The small molecule below binds the protein below.
Small molecule (SMILES): Nc1nc2c(CCNCC3CCCCC3)c3[nH]c(NCCc4ccccc4)nc3cc2c(=O)[nH]1

Binding-site contacts:
Ligand atom C11 contacts residue TYR106 of chain 1.A at 3.5 Å (hydrophobic).
Ligand atom N7 contacts residue ASP102 of chain 1.A at 2.8 Å (salt-bridge).
Ligand atom O1 contacts residue GLY229 of chain 1.A at 3.3 Å.
Ligand atom N2 contacts residue MET260 of chain 1.A at 3.4 Å.
Ligand atom C3 contacts residue ASP102 of chain 1.A at 3.3 Å.
Ligand atom C13 contacts residue GLY261 of chain 1.A at 3.6 Å.
Ligand atom C20 contacts residue ALA232 of chain 1.A at 3.5 Å (hydrophobic).
Ligand atom O1 contacts residue CYS158 of chain 1.A at 3.3 Å.
Ligand atom C12 contacts residue GLY261 of chain 1.A at 3.6 Å.
Ligand atom N7 contacts residue ILE201 of chain 1.A at 3.6 Å.
Ligand atom N1 contacts residue ASP280 of chain 1.A at 2.7 Å (salt-bridge).
Ligand atom N7 contacts residue ASP156 of chain 1.A at 2.8 Å (salt-bridge).
Ligand atom C18 contacts residue VAL282 of chain 1.A at 3.4 Å (hydrophobic).
Ligand atom C5 contacts residue TYR106 of chain 1.A at 3.6 Å (hydrophobic).
Ligand atom C9 contacts residue CYS158 of chain 1.A at 3.5 Å (hydrophobic).
Ligand atom N6 contacts residue GLY261 of chain 1.A at 3.6 Å.
Ligand atom C13 contacts residue TYR106 of chain 1.A at 3.6 Å (hydrophobic).
Ligand atom C7 contacts residue CYS158 of chain 1.A at 3.6 Å (hydrophobic).
Ligand atom C2 contacts residue ASP280 of chain 1.A at 3.5 Å.
Ligand atom C26 contacts residue VAL282 of chain 1.A at 3.6 Å (hydrophobic).
Ligand atom O1 contacts residue GLN203 of chain 1.A at 3.1 Å (h-bond).
Ligand atom C10 contacts residue TYR106 of chain 1.A at 3.6 Å (hydrophobic).
Ligand atom C6 contacts residue ASP156 of chain 1.A at 3.6 Å.
Ligand atom C6 contacts residue MET260 of chain 1.A at 3.5 Å (hydrophobic).
Ligand atom N4 contacts residue TYR106 of chain 1.A at 3.5 Å.
Ligand atom N4 contacts residue GLY261 of chain 1.A at 3.5 Å.
Ligand atom N5 contacts residue LEU231 of chain 1.A at 2.9 Å (h-bond).
Ligand atom C24 contacts residue VAL282 of chain 1.A at 3.3 Å (hydrophobic).
Ligand atom C7 contacts residue ASP156 of chain 1.A at 3.6 Å.
Ligand atom C4 contacts residue TYR106 of chain 1.A at 3.4 Å (hydrophobic).
Ligand atom O1 contacts residue GLY230 of chain 1.A at 2.7 Å (h-bond).
Ligand atom N6 contacts residue ALA232 of chain 1.A at 3.0 Å (h-bond).
Ligand atom N5 contacts residue ALA232 of chain 1.A at 3.6 Å (h-bond).
Ligand atom O1 contacts residue ASP156 of chain 1.A at 3.5 Å (salt-bridge).
Ligand atom C3 contacts residue TYR106 of chain 1.A at 3.5 Å (hydrophobic).
Ligand atom N2 contacts residue ASP102 of chain 1.A at 2.8 Å (salt-bridge).
Ligand atom C6 contacts residue ASP102 of chain 1.A at 3.5 Å.
Ligand atom C1 contacts residue ASP280 of chain 1.A at 3.5 Å.
Ligand atom N3 contacts residue ASP156 of chain 1.A at 2.7 Å (salt-bridge).
Ligand atom N2 contacts residue TYR106 of chain 1.A at 3.4 Å.

Sequence of chain 1.A:
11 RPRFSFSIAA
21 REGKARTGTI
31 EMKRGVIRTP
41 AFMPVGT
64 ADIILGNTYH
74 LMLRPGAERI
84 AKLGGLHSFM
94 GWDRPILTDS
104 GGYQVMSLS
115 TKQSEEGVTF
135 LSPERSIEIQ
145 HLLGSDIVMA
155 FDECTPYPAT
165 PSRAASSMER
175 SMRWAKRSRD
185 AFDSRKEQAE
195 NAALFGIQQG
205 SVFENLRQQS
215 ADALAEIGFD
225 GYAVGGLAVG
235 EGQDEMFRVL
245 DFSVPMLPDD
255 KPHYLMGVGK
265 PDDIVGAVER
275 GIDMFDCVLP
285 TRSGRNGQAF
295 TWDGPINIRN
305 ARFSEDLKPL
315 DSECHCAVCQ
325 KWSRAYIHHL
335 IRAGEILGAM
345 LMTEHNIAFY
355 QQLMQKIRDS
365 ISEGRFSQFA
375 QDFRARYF